Binding-site contacts:
Ligand atom C6 contacts residue TYR146 of chain 1.A at 3.9 Å (hydrophobic).
Ligand atom N contacts residue TYR146 of chain 1.A at 4.0 Å.
Ligand atom C4 contacts residue LYS147 of chain 1.A at 4.0 Å.
Ligand atom C1 contacts residue GLN152 of chain 1.A at 3.3 Å.
Ligand atom N contacts residue GLN152 of chain 1.A at 2.9 Å (h-bond).
Ligand atom O contacts residue GLN152 of chain 1.A at 3.5 Å (h-bond).
Ligand atom C5 contacts residue ALA143 of chain 1.A at 3.4 Å (hydrophobic).
Ligand atom C6 contacts residue PHE151 of chain 1.A at 3.8 Å (hydrophobic).
Ligand atom C6 contacts residue LYS147 of chain 1.A at 3.5 Å.
Ligand atom C5 contacts residue LYS147 of chain 1.A at 3.9 Å.
Ligand atom O contacts residue TYR146 of chain 1.A at 4.0 Å.
Ligand atom N contacts residue LYS147 of chain 1.A at 3.8 Å.
Ligand atom N contacts residue GLY150 of chain 1.A at 4.1 Å.
Ligand atom C4 contacts residue ALA143 of chain 1.A at 3.8 Å (hydrophobic).
Ligand atom C2 contacts residue GLN152 of chain 1.A at 3.8 Å.
Ligand atom C6 contacts residue GLN152 of chain 1.A at 4.1 Å.
Ligand atom C3 contacts residue LYS147 of chain 1.A at 3.8 Å.
Ligand atom C6 contacts residue ALA143 of chain 1.A at 4.1 Å (hydrophobic).
Ligand atom N contacts residue PHE151 of chain 1.A at 3.2 Å (h-bond).
Ligand atom C1 contacts residue LYS147 of chain 1.A at 3.5 Å.
Ligand atom O contacts residue LYS147 of chain 1.A at 3.6 Å.
Ligand atom C1 contacts residue PHE151 of chain 1.A at 4.0 Å (hydrophobic).
Ligand atom O contacts residue PHE151 of chain 1.A at 3.9 Å.
Ligand atom C1 contacts residue TYR146 of chain 1.A at 4.4 Å (hydrophobic).
Ligand atom O contacts residue GLY150 of chain 1.A at 3.4 Å.
Ligand atom C5 contacts residue TYR146 of chain 1.A at 4.2 Å (hydrophobic).
Ligand atom C2 contacts residue LYS147 of chain 1.A at 3.7 Å.

Sequence of chain 1.A:
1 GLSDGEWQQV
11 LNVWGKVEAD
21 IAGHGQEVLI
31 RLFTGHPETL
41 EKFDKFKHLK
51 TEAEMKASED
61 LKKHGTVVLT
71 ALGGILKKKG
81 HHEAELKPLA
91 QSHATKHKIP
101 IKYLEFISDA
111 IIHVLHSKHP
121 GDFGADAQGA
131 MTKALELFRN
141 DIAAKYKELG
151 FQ

A protein and the small-molecule ligand that binds it are described below.
Small molecule (SMILES): O=Nc1ccccc1